A small-molecule ligand and the protein it binds are described below.
Small molecule (SMILES): O=C(NC1CCNCC1)c1n[nH]cc1NC(=O)c1c(F)cccc1F

Sequence of chain 1.A:
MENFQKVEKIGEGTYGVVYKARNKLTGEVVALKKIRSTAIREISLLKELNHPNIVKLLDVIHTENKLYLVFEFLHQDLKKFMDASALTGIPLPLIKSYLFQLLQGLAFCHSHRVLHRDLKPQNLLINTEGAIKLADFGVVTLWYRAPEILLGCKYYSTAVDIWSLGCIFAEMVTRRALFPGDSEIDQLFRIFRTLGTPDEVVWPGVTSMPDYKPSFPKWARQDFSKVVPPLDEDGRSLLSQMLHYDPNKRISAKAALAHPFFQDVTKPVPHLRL

Binding-site contacts:
Ligand atom O16 contacts residue ALA144 of chain 1.A at 3.7 Å.
Ligand atom C25 contacts residue PHE82 of chain 1.A at 3.7 Å (hydrophobic).
Ligand atom N10 contacts residue LEU134 of chain 1.A at 3.7 Å.
Ligand atom F24 contacts residue VAL18 of chain 1.A at 3.2 Å.
Ligand atom C3 contacts residue HIS84 of chain 1.A at 3.6 Å.
Ligand atom F24 contacts residue LYS33 of chain 1.A at 3.5 Å.
Ligand atom C12 contacts residue ALA31 of chain 1.A at 3.4 Å (hydrophobic).
Ligand atom N24 contacts residue HIS84 of chain 1.A at 2.8 Å (h-bond).
Ligand atom N11 contacts residue LEU83 of chain 1.A at 3.6 Å (h-bond).
Ligand atom C21 contacts residue ASP145 of chain 1.A at 3.4 Å.
Ligand atom F19 contacts residue GLN131 of chain 1.A at 3.8 Å.
Ligand atom N10 contacts residue PHE82 of chain 1.A at 3.7 Å.
Ligand atom C25 contacts residue LEU83 of chain 1.A at 3.4 Å (hydrophobic).
Ligand atom C13 contacts residue ALA31 of chain 1.A at 3.7 Å (hydrophobic).
Ligand atom C4 contacts residue GLN85 of chain 1.A at 3.7 Å.
Ligand atom C13 contacts residue LEU134 of chain 1.A at 3.4 Å (hydrophobic).
Ligand atom N11 contacts residue PHE82 of chain 1.A at 3.6 Å.
Ligand atom C25 contacts residue HIS84 of chain 1.A at 3.7 Å.
Ligand atom C22 contacts residue VAL18 of chain 1.A at 3.6 Å (hydrophobic).
Ligand atom N10 contacts residue ALA31 of chain 1.A at 3.6 Å.
Ligand atom O8 contacts residue ILE10 of chain 1.A at 3.7 Å.
Ligand atom C4 contacts residue LEU83 of chain 1.A at 3.7 Å (hydrophobic).
Ligand atom N10 contacts residue GLU81 of chain 1.A at 3.6 Å.
Ligand atom C7 contacts residue ILE10 of chain 1.A at 3.8 Å (hydrophobic).
Ligand atom N10 contacts residue LEU83 of chain 1.A at 3.1 Å (h-bond).
Ligand atom N11 contacts residue ALA31 of chain 1.A at 3.4 Å.
Ligand atom C12 contacts residue LEU134 of chain 1.A at 3.4 Å (hydrophobic).
Ligand atom N11 contacts residue GLU81 of chain 1.A at 2.6 Å (salt-bridge).
Ligand atom C26 contacts residue HIS84 of chain 1.A at 3.5 Å.
Ligand atom F19 contacts residue ALA144 of chain 1.A at 3.8 Å.
Ligand atom C23 contacts residue VAL18 of chain 1.A at 3.5 Å (hydrophobic).
Ligand atom C22 contacts residue ASP145 of chain 1.A at 3.5 Å.
Ligand atom N11 contacts residue LEU134 of chain 1.A at 3.6 Å.
Ligand atom N6 contacts residue LEU83 of chain 1.A at 2.9 Å (h-bond).
Ligand atom C5 contacts residue LEU83 of chain 1.A at 3.5 Å (hydrophobic).
Ligand atom C9 contacts residue LEU134 of chain 1.A at 3.5 Å (hydrophobic).
Ligand atom C3 contacts residue ASP86 of chain 1.A at 3.5 Å.
Ligand atom C12 contacts residue GLU81 of chain 1.A at 3.5 Å.
Ligand atom F19 contacts residue LEU134 of chain 1.A at 3.7 Å.
Ligand atom C9 contacts residue ALA31 of chain 1.A at 3.7 Å (hydrophobic).